A protein and the small-molecule ligand that binds it are described below.
Small molecule (SMILES): Nc1nc2c(ncn2[C@@H]2O[C@H](CO)[C@@H](O)[C@H]2OP(=O)(O)O)c(=O)[nH]1

Sequence of chain 1.A:
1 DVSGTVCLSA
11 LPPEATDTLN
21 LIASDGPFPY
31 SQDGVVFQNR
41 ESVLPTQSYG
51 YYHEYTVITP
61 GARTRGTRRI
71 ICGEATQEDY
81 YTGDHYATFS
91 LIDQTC

Binding-site contacts:
Ligand atom C6 contacts residue GLU41 of chain 1.A at 3.6 Å.
Ligand atom N3 contacts residue TYR86 of chain 1.A at 3.7 Å.
Ligand atom N1 contacts residue GLU41 of chain 1.A at 2.6 Å (salt-bridge).
Ligand atom O6 contacts residue GLN38 of chain 1.A at 3.3 Å.
Ligand atom C4 contacts residue PHE37 of chain 1.A at 4.0 Å (hydrophobic).
Ligand atom O2P contacts residue ARG69 of chain 1.A at 2.9 Å (salt-bridge).
Ligand atom N7 contacts residue GLN38 of chain 1.A at 3.0 Å (h-bond).
Ligand atom C2 contacts residue TYR86 of chain 1.A at 3.7 Å (hydrophobic).
Ligand atom O3P contacts residue ARG69 of chain 1.A at 3.9 Å.
Ligand atom O1P contacts residue GLU54 of chain 1.A at 3.6 Å.
Ligand atom O3' contacts residue HIS85 of chain 1.A at 3.4 Å.
Ligand atom O3P contacts residue TYR86 of chain 1.A at 2.4 Å (h-bond).
Ligand atom O6 contacts residue GLU41 of chain 1.A at 3.8 Å.
Ligand atom O2P contacts residue TYR86 of chain 1.A at 4.0 Å.
Ligand atom C5 contacts residue GLN38 of chain 1.A at 3.9 Å.
Ligand atom P contacts residue ARG65 of chain 1.A at 3.7 Å.
Ligand atom C2' contacts residue TYR86 of chain 1.A at 3.8 Å (hydrophobic).
Ligand atom C8 contacts residue GLN38 of chain 1.A at 4.0 Å.
Ligand atom P contacts residue TYR86 of chain 1.A at 3.7 Å.
Ligand atom C6 contacts residue ARG40 of chain 1.A at 3.8 Å.
Ligand atom O6 contacts residue PHE37 of chain 1.A at 3.5 Å.
Ligand atom N7 contacts residue PHE37 of chain 1.A at 3.5 Å.
Ligand atom C1' contacts residue GLU54 of chain 1.A at 4.0 Å.
Ligand atom C5 contacts residue PHE37 of chain 1.A at 3.4 Å (hydrophobic).
Ligand atom C6 contacts residue PHE37 of chain 1.A at 3.3 Å (hydrophobic).
Ligand atom C3' contacts residue HIS85 of chain 1.A at 4.0 Å.
Ligand atom C2 contacts residue GLU41 of chain 1.A at 3.3 Å.
Ligand atom O2P contacts residue HIS85 of chain 1.A at 2.8 Å (h-bond).
Ligand atom N1 contacts residue PHE37 of chain 1.A at 3.7 Å.
Ligand atom C8 contacts residue VAL36 of chain 1.A at 4.0 Å (hydrophobic).
Ligand atom O6 contacts residue ASN39 of chain 1.A at 2.7 Å (h-bond).
Ligand atom O1P contacts residue ARG65 of chain 1.A at 2.8 Å (salt-bridge).
Ligand atom O2P contacts residue ARG65 of chain 1.A at 3.8 Å.
Ligand atom P contacts residue GLU54 of chain 1.A at 3.6 Å.
Ligand atom O6 contacts residue ARG40 of chain 1.A at 2.8 Å (salt-bridge).
Ligand atom C6 contacts residue ASN39 of chain 1.A at 3.9 Å.
Ligand atom O3P contacts residue GLU54 of chain 1.A at 2.4 Å (salt-bridge).
Ligand atom N2 contacts residue TYR86 of chain 1.A at 3.7 Å.
Ligand atom N2 contacts residue GLU41 of chain 1.A at 3.0 Å (salt-bridge).
Ligand atom P contacts residue HIS85 of chain 1.A at 3.9 Å.